Binding-site contacts:
Ligand atom C2 contacts residue ASN99 of chain 1.B at 3.7 Å.
Ligand atom CBB contacts residue LEU51 of chain 1.B at 3.7 Å (hydrophobic).
Ligand atom CAA contacts residue PHE42 of chain 1.B at 3.7 Å (hydrophobic).
Ligand atom NAF contacts residue ASN99 of chain 1.B at 3.0 Å (h-bond).
Ligand atom CAG contacts residue ASN99 of chain 1.B at 3.7 Å.
Ligand atom CAY contacts residue PRO41 of chain 1.B at 3.4 Å (hydrophobic).
Ligand atom CAX contacts residue LEU51 of chain 1.B at 4.0 Å (hydrophobic).
Ligand atom CAK contacts residue LEU53 of chain 1.B at 3.5 Å (hydrophobic).
Ligand atom C2 contacts residue TYR98 of chain 1.B at 4.2 Å (hydrophobic).
Ligand atom CBH contacts residue ILE105 of chain 1.B at 4.0 Å (hydrophobic).
Ligand atom CBI contacts residue TRP40 of chain 1.B at 3.6 Å (hydrophobic).
Ligand atom CAZ contacts residue LEU51 of chain 1.B at 3.8 Å (hydrophobic).
Ligand atom CBC contacts residue LEU51 of chain 1.B at 3.9 Å (hydrophobic).
Ligand atom OBJ contacts residue LEU51 of chain 1.B at 3.4 Å.
Ligand atom C4 contacts residue PRO41 of chain 1.B at 4.2 Å (hydrophobic).
Ligand atom C4 contacts residue VAL46 of chain 1.B at 4.2 Å (hydrophobic).
Ligand atom CAH contacts residue ASN99 of chain 1.B at 3.5 Å.
Ligand atom CBI contacts residue ILE105 of chain 1.B at 4.1 Å (hydrophobic).
Ligand atom CAZ contacts residue PRO41 of chain 1.B at 4.2 Å (hydrophobic).
Ligand atom CAY contacts residue LEU51 of chain 1.B at 3.9 Å (hydrophobic).
Ligand atom CAG contacts residue TYR98 of chain 1.B at 4.0 Å (hydrophobic).
Ligand atom CAX contacts residue PRO41 of chain 1.B at 3.8 Å (hydrophobic).
Ligand atom CAA contacts residue PRO41 of chain 1.B at 3.3 Å (hydrophobic).
Ligand atom OAM contacts residue LEU53 of chain 1.B at 3.8 Å.
Ligand atom C2 contacts residue ILE105 of chain 1.B at 4.0 Å (hydrophobic).
Ligand atom N1 contacts residue TYR98 of chain 1.B at 4.0 Å.
Ligand atom CAA contacts residue VAL46 of chain 1.B at 3.8 Å (hydrophobic).
Ligand atom NAW contacts residue VAL46 of chain 1.B at 4.1 Å.
Ligand atom C5 contacts residue VAL46 of chain 1.B at 4.0 Å (hydrophobic).
Ligand atom CAJ contacts residue LEU53 of chain 1.B at 3.8 Å (hydrophobic).
Ligand atom N1 contacts residue ASN99 of chain 1.B at 2.9 Å (h-bond).
Ligand atom NAW contacts residue PRO41 of chain 1.B at 3.3 Å (h-bond).
Ligand atom C6 contacts residue ILE105 of chain 1.B at 4.2 Å (hydrophobic).
Ligand atom CAL contacts residue LEU53 of chain 1.B at 3.7 Å (hydrophobic).
Ligand atom N1 contacts residue ILE105 of chain 1.B at 4.0 Å.
Ligand atom NAF contacts residue TYR98 of chain 1.B at 3.8 Å.
Ligand atom CBA contacts residue TRP40 of chain 1.B at 3.9 Å (hydrophobic).
Ligand atom OBK contacts residue TRP40 of chain 1.B at 4.2 Å.
Ligand atom C6 contacts residue ASN99 of chain 1.B at 3.8 Å.
Ligand atom CBA contacts residue LEU51 of chain 1.B at 3.7 Å (hydrophobic).

Sequence of chain 1.B:
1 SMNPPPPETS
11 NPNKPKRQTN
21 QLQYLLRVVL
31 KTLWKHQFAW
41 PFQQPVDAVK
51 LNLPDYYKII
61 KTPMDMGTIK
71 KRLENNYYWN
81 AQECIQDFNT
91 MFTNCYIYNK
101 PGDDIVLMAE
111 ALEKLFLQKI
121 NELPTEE

A small-molecule ligand and the protein it binds are described below.
Small molecule (SMILES): Cc1cnc(Nc2ccc(OCCN3CCCC3)cc2)nc1Nc1cccc(S(=O)(=O)NC(C)(C)C)c1